This small molecule binds to this protein.
Small molecule (SMILES): CC(=O)N[C@@H]1[C@@H](O)[C@H](O)[C@@H](CO)O[C@H]1O

Sequence of chain 1.A:
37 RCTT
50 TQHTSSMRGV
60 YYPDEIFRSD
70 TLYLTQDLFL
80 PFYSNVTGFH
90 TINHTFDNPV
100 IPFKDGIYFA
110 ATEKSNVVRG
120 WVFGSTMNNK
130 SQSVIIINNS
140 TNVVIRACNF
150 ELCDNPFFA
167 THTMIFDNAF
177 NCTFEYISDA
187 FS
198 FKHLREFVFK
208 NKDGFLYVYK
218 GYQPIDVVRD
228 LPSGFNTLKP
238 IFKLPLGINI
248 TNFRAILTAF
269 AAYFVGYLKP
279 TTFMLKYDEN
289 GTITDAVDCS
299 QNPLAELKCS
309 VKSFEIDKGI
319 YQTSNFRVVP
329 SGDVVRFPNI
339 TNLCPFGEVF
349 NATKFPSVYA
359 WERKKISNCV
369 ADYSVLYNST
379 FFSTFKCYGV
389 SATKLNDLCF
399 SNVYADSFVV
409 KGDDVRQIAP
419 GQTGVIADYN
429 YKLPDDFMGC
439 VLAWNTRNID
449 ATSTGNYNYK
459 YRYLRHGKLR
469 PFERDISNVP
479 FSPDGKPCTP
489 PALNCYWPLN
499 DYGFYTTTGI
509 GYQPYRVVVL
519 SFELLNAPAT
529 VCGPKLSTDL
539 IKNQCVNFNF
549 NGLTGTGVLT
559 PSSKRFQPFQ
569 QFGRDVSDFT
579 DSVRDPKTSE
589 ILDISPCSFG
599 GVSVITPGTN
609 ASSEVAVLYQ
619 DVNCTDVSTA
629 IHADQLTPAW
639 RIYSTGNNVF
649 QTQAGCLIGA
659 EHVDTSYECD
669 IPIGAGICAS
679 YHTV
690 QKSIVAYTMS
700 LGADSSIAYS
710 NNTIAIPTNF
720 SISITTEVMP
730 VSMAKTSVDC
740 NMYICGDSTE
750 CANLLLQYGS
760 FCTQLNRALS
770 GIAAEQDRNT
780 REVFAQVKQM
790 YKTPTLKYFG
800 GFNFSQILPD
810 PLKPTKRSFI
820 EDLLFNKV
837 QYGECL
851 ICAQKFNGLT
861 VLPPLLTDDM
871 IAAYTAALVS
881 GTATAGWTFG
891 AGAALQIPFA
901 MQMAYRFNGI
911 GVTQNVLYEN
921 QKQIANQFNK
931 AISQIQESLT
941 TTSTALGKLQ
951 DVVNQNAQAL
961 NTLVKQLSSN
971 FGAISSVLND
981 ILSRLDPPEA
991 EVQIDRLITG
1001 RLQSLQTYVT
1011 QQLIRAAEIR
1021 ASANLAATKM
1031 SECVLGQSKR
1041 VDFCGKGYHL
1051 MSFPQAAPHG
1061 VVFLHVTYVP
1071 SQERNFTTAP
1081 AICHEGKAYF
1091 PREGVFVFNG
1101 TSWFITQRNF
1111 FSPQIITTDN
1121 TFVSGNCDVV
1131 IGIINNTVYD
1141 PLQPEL

Binding-site contacts:
Ligand atom O5 contacts residue ASN608 of chain 1.A at 2.4 Å (h-bond).
Ligand atom O7 contacts residue ASN608 of chain 1.A at 3.1 Å (h-bond).
Ligand atom C1 contacts residue ASN608 of chain 1.A at 1.4 Å.
Ligand atom C3 contacts residue ASN608 of chain 1.A at 3.6 Å.
Ligand atom C6 contacts residue ASN608 of chain 1.A at 4.3 Å.
Ligand atom O7 contacts residue ALA609 of chain 1.A at 3.6 Å.
Ligand atom N2 contacts residue ASN608 of chain 1.A at 2.8 Å (h-bond).
Ligand atom C2 contacts residue ASN608 of chain 1.A at 2.4 Å.
Ligand atom C7 contacts residue ASN608 of chain 1.A at 3.6 Å.
Ligand atom C4 contacts residue ASN608 of chain 1.A at 4.1 Å.
Ligand atom C5 contacts residue ASN608 of chain 1.A at 3.7 Å.
Ligand atom C7 contacts residue ALA609 of chain 1.A at 4.0 Å (hydrophobic).
Ligand atom C8 contacts residue ALA609 of chain 1.A at 3.6 Å (hydrophobic).